Binding-site contacts:
Ligand atom O5 contacts residue ASN218 of chain 23.E at 2.3 Å (h-bond).
Ligand atom C7 contacts residue ASN218 of chain 23.E at 2.9 Å.
Ligand atom C5 contacts residue ASN218 of chain 23.E at 3.6 Å.
Ligand atom C1 contacts residue ASN218 of chain 23.E at 1.4 Å.
Ligand atom O5 contacts residue NAG1 of chain 23.J at 4.1 Å.
Ligand atom O5 contacts residue THR235 of chain 23.E at 4.4 Å.
Ligand atom N2 contacts residue ASN218 of chain 23.E at 2.9 Å (h-bond).
Ligand atom C3 contacts residue ASN218 of chain 23.E at 3.7 Å.
Ligand atom C1 contacts residue NAG1 of chain 23.J at 3.7 Å.
Ligand atom C2 contacts residue ASN218 of chain 23.E at 2.3 Å.
Ligand atom O7 contacts residue ASN218 of chain 23.E at 2.3 Å (h-bond).
Ligand atom C5 contacts residue NAG1 of chain 23.J at 4.3 Å.
Ligand atom C4 contacts residue ASN218 of chain 23.E at 4.1 Å.
Ligand atom C8 contacts residue ASN218 of chain 23.E at 4.3 Å.

This small molecule binds to this protein.
Small molecule (SMILES): CC(=O)N[C@H]1[C@H](O[C@H]2[C@H](O)[C@@H](NC(C)=O)CO[C@@H]2CO)O[C@H](CO)[C@@H](O)[C@@H]1O

Sequence of chain 23.E:
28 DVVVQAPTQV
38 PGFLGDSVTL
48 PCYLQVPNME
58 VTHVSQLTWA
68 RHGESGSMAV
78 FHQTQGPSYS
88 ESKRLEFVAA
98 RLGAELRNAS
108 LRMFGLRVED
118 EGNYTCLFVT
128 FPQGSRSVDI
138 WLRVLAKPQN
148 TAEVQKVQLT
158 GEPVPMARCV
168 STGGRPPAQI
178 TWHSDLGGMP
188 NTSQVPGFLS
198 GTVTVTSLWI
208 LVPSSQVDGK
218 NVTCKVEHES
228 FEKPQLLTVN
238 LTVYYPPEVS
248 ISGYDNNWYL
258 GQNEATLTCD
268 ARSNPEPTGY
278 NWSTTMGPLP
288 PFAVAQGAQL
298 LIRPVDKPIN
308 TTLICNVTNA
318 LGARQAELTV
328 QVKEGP